A protein and the small-molecule ligand that binds it are described below.
Small molecule (SMILES): CCc1c(C(=O)Nc2cccc(CCC(=O)NO)c2)[nH]c(C)c1C(C)=O

Sequence of chain 1.A:
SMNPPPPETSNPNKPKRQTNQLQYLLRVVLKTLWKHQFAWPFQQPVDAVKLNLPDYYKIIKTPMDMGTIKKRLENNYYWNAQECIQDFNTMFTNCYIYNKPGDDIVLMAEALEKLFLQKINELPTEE

Binding-site contacts:
Ligand atom N01 contacts residue ILE105 of chain 1.A at 3.6 Å.
Ligand atom N14 contacts residue PRO41 of chain 1.A at 3.3 Å.
Ligand atom O23 contacts residue GLN44 of chain 1.A at 3.4 Å.
Ligand atom C05 contacts residue ASN99 of chain 1.A at 3.6 Å.
Ligand atom C20 contacts residue GLN44 of chain 1.A at 3.6 Å.
Ligand atom C11 contacts residue PRO41 of chain 1.A at 3.9 Å (hydrophobic).
Ligand atom C07 contacts residue TYR56 of chain 1.A at 3.7 Å (hydrophobic).
Ligand atom O25 contacts residue ASP47 of chain 1.A at 4.0 Å.
Ligand atom C15 contacts residue PRO41 of chain 1.A at 3.5 Å (hydrophobic).
Ligand atom C26 contacts residue TRP40 of chain 1.A at 3.9 Å (hydrophobic).
Ligand atom C02 contacts residue ILE105 of chain 1.A at 3.7 Å (hydrophobic).
Ligand atom C07 contacts residue ASN99 of chain 1.A at 3.7 Å.
Ligand atom C07 contacts residue TYR98 of chain 1.A at 3.5 Å (hydrophobic).
Ligand atom C12 contacts residue LEU51 of chain 1.A at 3.9 Å (hydrophobic).
Ligand atom C16 contacts residue TRP40 of chain 1.A at 3.7 Å (hydrophobic).
Ligand atom C08 contacts residue ILE105 of chain 1.A at 4.0 Å (hydrophobic).
Ligand atom C12 contacts residue PRO41 of chain 1.A at 3.7 Å (hydrophobic).
Ligand atom C19 contacts residue GLN44 of chain 1.A at 4.0 Å.
Ligand atom C18 contacts residue TRP40 of chain 1.A at 3.5 Å (hydrophobic).
Ligand atom N01 contacts residue PRO41 of chain 1.A at 2.9 Å (h-bond).
Ligand atom C03 contacts residue VAL46 of chain 1.A at 3.6 Å (hydrophobic).
Ligand atom O06 contacts residue ASN99 of chain 1.A at 2.9 Å (h-bond).
Ligand atom C04 contacts residue ILE105 of chain 1.A at 3.8 Å (hydrophobic).
Ligand atom O25 contacts residue LEU51 of chain 1.A at 3.9 Å.
Ligand atom C26 contacts residue GLN44 of chain 1.A at 3.3 Å.
Ligand atom C04 contacts residue VAL46 of chain 1.A at 4.0 Å (hydrophobic).
Ligand atom O13 contacts residue LEU51 of chain 1.A at 4.1 Å.
Ligand atom C26 contacts residue PRO41 of chain 1.A at 3.8 Å (hydrophobic).
Ligand atom O06 contacts residue ILE105 of chain 1.A at 4.0 Å.
Ligand atom C11 contacts residue ILE105 of chain 1.A at 3.8 Å (hydrophobic).
Ligand atom C17 contacts residue TRP40 of chain 1.A at 3.3 Å (hydrophobic).
Ligand atom C02 contacts residue VAL46 of chain 1.A at 3.7 Å (hydrophobic).
Ligand atom C03 contacts residue PRO41 of chain 1.A at 3.6 Å (hydrophobic).
Ligand atom O06 contacts residue CYS95 of chain 1.A at 4.0 Å.
Ligand atom C10 contacts residue ILE105 of chain 1.A at 4.0 Å (hydrophobic).
Ligand atom C02 contacts residue PRO41 of chain 1.A at 3.7 Å (hydrophobic).
Ligand atom O25 contacts residue LYS50 of chain 1.A at 3.9 Å.
Ligand atom C07 contacts residue LEU53 of chain 1.A at 3.7 Å (hydrophobic).
Ligand atom C03 contacts residue PHE42 of chain 1.A at 3.8 Å (hydrophobic).
Ligand atom C09 contacts residue LEU53 of chain 1.A at 4.1 Å (hydrophobic).